The small molecule below binds the protein below.
Small molecule (SMILES): CC(=O)N[C@@H]1[C@@H](O)[C@H](O)[C@@H](CO)O[C@H]1O

Binding-site contacts:
Ligand atom C7 contacts residue ILE233 of chain 1.B at 4.3 Å (hydrophobic).
Ligand atom C7 contacts residue HIS519 of chain 1.A at 4.2 Å.
Ligand atom O6 contacts residue ASN234 of chain 1.B at 4.5 Å.
Ligand atom C8 contacts residue GLY232 of chain 1.B at 4.2 Å.
Ligand atom O7 contacts residue ASN234 of chain 1.B at 3.0 Å (h-bond).
Ligand atom C8 contacts residue ILE233 of chain 1.B at 3.6 Å (hydrophobic).
Ligand atom C8 contacts residue HIS519 of chain 1.A at 3.9 Å.
Ligand atom C5 contacts residue ASN234 of chain 1.B at 3.6 Å.
Ligand atom N2 contacts residue ASN234 of chain 1.B at 2.9 Å (h-bond).
Ligand atom C3 contacts residue ASN234 of chain 1.B at 3.8 Å.
Ligand atom C1 contacts residue ASN234 of chain 1.B at 1.4 Å.
Ligand atom C7 contacts residue ASN234 of chain 1.B at 3.2 Å.
Ligand atom C2 contacts residue ASN234 of chain 1.B at 2.4 Å.
Ligand atom O5 contacts residue ASN234 of chain 1.B at 2.3 Å (h-bond).
Ligand atom C4 contacts residue ASN234 of chain 1.B at 4.2 Å.
Ligand atom O7 contacts residue HIS519 of chain 1.A at 4.4 Å.
Ligand atom C8 contacts residue ASN234 of chain 1.B at 3.7 Å.

Sequence of chain 1.A:
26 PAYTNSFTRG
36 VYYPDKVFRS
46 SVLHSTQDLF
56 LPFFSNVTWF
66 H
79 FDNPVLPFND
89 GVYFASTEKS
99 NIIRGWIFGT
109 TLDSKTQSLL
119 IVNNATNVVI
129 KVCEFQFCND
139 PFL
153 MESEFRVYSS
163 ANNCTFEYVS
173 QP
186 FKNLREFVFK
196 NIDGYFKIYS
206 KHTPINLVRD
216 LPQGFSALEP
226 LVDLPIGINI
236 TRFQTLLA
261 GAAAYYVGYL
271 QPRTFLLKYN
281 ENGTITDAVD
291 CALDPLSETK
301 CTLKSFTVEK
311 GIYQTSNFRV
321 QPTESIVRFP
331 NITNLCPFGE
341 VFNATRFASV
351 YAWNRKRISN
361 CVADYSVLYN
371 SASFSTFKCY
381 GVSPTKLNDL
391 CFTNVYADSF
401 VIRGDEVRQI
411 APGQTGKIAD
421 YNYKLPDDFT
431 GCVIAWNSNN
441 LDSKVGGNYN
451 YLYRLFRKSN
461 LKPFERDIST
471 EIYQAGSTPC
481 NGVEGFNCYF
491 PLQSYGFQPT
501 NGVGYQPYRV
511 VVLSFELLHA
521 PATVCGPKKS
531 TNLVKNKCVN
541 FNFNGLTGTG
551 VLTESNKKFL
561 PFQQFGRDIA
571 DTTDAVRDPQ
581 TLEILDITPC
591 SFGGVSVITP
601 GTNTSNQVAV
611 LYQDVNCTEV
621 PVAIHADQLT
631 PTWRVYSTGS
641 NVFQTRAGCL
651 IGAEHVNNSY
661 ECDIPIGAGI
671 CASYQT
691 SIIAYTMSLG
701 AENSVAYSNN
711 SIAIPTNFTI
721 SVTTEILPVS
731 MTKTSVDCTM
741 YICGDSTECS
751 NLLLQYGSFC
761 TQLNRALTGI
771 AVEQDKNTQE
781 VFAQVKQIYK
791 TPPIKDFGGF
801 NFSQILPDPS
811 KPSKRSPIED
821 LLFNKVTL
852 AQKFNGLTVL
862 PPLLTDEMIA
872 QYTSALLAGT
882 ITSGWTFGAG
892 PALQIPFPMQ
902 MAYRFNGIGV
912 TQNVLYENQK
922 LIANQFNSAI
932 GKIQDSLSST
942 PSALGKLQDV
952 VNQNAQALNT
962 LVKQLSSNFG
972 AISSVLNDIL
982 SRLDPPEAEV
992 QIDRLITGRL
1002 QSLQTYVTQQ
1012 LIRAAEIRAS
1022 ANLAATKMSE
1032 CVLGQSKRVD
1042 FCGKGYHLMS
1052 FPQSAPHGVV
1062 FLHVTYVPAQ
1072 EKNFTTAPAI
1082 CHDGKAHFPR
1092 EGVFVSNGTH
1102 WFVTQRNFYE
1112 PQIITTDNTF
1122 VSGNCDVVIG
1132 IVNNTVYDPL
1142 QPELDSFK

Sequence of chain 1.B:
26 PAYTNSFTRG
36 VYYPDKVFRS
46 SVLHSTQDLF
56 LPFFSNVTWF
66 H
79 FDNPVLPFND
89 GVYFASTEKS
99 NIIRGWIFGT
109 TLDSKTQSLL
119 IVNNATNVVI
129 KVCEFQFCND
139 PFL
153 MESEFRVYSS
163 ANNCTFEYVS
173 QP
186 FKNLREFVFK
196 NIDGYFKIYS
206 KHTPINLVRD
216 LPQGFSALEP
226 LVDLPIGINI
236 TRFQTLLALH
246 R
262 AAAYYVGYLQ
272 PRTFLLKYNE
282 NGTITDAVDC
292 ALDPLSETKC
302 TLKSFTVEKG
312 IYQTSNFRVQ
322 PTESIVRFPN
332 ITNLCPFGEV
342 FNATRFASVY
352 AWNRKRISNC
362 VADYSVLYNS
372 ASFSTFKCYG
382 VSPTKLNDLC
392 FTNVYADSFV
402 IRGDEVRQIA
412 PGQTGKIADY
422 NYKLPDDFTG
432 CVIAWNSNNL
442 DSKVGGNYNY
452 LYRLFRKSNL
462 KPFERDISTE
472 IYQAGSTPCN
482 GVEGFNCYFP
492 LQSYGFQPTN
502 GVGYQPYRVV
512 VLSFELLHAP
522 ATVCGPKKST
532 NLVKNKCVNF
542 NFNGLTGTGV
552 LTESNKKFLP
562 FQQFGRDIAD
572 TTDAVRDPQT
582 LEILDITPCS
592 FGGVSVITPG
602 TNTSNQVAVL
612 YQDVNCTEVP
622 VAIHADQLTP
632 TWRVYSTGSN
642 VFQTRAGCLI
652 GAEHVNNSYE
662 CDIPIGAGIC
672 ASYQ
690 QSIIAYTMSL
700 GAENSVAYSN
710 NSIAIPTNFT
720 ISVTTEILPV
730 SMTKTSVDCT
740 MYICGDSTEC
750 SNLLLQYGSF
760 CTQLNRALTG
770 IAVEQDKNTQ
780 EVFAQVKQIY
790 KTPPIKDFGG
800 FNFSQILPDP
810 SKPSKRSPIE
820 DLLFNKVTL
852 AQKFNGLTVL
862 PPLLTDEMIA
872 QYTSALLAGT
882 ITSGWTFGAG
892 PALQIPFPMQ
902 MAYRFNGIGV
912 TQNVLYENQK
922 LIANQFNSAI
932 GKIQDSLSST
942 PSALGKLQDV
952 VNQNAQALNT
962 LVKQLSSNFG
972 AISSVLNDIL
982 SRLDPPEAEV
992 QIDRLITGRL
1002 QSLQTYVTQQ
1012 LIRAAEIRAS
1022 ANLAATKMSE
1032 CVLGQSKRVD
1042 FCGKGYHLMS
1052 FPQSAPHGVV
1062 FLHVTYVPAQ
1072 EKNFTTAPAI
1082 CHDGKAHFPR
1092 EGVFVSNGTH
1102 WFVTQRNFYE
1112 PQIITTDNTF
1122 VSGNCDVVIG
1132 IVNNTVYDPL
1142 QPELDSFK